Sequence of chain 4.A:
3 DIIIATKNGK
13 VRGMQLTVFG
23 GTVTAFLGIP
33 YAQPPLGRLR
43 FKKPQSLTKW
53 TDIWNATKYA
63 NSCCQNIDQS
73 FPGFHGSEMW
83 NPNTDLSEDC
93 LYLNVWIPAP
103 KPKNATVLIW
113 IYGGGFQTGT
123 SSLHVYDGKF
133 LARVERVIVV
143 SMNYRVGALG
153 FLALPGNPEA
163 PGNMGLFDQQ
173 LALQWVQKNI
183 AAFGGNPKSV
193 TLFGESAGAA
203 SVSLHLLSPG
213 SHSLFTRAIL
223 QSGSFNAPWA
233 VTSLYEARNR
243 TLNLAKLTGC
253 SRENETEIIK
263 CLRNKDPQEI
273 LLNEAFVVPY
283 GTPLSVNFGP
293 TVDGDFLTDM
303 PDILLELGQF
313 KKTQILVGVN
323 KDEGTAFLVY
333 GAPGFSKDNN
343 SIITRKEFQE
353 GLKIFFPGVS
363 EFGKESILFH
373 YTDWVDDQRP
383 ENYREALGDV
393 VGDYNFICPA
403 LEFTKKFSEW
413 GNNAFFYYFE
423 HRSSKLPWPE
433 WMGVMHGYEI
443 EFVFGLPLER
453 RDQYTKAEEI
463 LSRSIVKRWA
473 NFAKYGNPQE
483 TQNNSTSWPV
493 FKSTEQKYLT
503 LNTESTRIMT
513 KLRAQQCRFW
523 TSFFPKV

Binding-site contacts:
Ligand atom O7 contacts residue ASN341 of chain 4.A at 4.1 Å.
Ligand atom N2 contacts residue GLY336 of chain 4.A at 4.5 Å.
Ligand atom C1 contacts residue SER338 of chain 4.A at 3.9 Å.
Ligand atom O4 contacts residue GLY336 of chain 4.A at 4.0 Å.
Ligand atom O5 contacts residue SER338 of chain 4.A at 4.3 Å.
Ligand atom C7 contacts residue GLY336 of chain 4.A at 4.5 Å.
Ligand atom C6 contacts residue SER338 of chain 4.A at 3.7 Å.
Ligand atom N2 contacts residue ASN341 of chain 4.A at 3.2 Å (h-bond).
Ligand atom O7 contacts residue GLY336 of chain 4.A at 3.5 Å (h-bond).
Ligand atom C5 contacts residue PHE337 of chain 4.A at 4.4 Å (hydrophobic).
Ligand atom C5 contacts residue ASN341 of chain 4.A at 4.4 Å.
Ligand atom O7 contacts residue ASN342 of chain 4.A at 3.7 Å.
Ligand atom C6 contacts residue SER338 of chain 4.A at 4.0 Å.
Ligand atom O7 contacts residue ILE344 of chain 4.A at 4.2 Å.
Ligand atom C3 contacts residue ASN341 of chain 4.A at 3.8 Å.
Ligand atom C5 contacts residue SER338 of chain 4.A at 3.8 Å.
Ligand atom C4 contacts residue ASN341 of chain 4.A at 4.2 Å.
Ligand atom C7 contacts residue ASN341 of chain 4.A at 3.4 Å.
Ligand atom O5 contacts residue SER338 of chain 4.A at 3.4 Å.
Ligand atom C6 contacts residue ASN341 of chain 4.A at 4.2 Å.
Ligand atom C8 contacts residue ASN341 of chain 4.A at 3.2 Å.
Ligand atom C5 contacts residue ASN341 of chain 4.A at 3.5 Å.
Ligand atom O7 contacts residue SER343 of chain 4.A at 4.3 Å.
Ligand atom C6 contacts residue PHE337 of chain 4.A at 4.1 Å (hydrophobic).
Ligand atom C5 contacts residue GLY336 of chain 4.A at 4.3 Å.
Ligand atom C6 contacts residue ASP340 of chain 4.A at 4.0 Å.
Ligand atom C1 contacts residue GLY336 of chain 4.A at 4.4 Å.
Ligand atom C3 contacts residue GLY336 of chain 4.A at 4.2 Å.
Ligand atom O5 contacts residue ASN341 of chain 4.A at 2.2 Å (h-bond).
Ligand atom C1 contacts residue ASN341 of chain 4.A at 1.4 Å.
Ligand atom C2 contacts residue ASN341 of chain 4.A at 2.6 Å.
Ligand atom O7 contacts residue PRO335 of chain 4.A at 4.0 Å.

This protein binds this small molecule.
Small molecule (SMILES): CC(=O)N[C@H]1[C@H](O[C@H]2[C@H](O)[C@@H](NC(C)=O)CO[C@@H]2CO[C@H]2O[C@@H](C)[C@@H](O)[C@@H](O)[C@@H]2O)O[C@H](CO)[C@@H](O)[C@@H]1O